Binding-site contacts:
Ligand atom C5 contacts residue ASN801 of chain 1.A at 3.6 Å.
Ligand atom O6 contacts residue GLN804 of chain 1.A at 3.9 Å.
Ligand atom O5 contacts residue SER803 of chain 1.A at 3.2 Å (h-bond).
Ligand atom C5 contacts residue GLN804 of chain 1.A at 4.2 Å.
Ligand atom C2 contacts residue ASN801 of chain 1.A at 2.5 Å.
Ligand atom C6 contacts residue GLN804 of chain 1.A at 3.4 Å.
Ligand atom N2 contacts residue ASN801 of chain 1.A at 3.0 Å (h-bond).
Ligand atom O7 contacts residue ASN801 of chain 1.A at 3.9 Å.
Ligand atom O5 contacts residue ASN801 of chain 1.A at 2.3 Å (h-bond).
Ligand atom C5 contacts residue SER803 of chain 1.A at 3.3 Å.
Ligand atom C6 contacts residue SER803 of chain 1.A at 3.6 Å.
Ligand atom C8 contacts residue GLN804 of chain 1.A at 4.2 Å.
Ligand atom C1 contacts residue SER803 of chain 1.A at 3.6 Å.
Ligand atom C7 contacts residue ASN801 of chain 1.A at 3.7 Å.
Ligand atom O6 contacts residue SER803 of chain 1.A at 4.4 Å.
Ligand atom C3 contacts residue ASN801 of chain 1.A at 3.8 Å.
Ligand atom C4 contacts residue ASN801 of chain 1.A at 4.2 Å.
Ligand atom C1 contacts residue ASN801 of chain 1.A at 1.4 Å.

Sequence of chain 1.A:
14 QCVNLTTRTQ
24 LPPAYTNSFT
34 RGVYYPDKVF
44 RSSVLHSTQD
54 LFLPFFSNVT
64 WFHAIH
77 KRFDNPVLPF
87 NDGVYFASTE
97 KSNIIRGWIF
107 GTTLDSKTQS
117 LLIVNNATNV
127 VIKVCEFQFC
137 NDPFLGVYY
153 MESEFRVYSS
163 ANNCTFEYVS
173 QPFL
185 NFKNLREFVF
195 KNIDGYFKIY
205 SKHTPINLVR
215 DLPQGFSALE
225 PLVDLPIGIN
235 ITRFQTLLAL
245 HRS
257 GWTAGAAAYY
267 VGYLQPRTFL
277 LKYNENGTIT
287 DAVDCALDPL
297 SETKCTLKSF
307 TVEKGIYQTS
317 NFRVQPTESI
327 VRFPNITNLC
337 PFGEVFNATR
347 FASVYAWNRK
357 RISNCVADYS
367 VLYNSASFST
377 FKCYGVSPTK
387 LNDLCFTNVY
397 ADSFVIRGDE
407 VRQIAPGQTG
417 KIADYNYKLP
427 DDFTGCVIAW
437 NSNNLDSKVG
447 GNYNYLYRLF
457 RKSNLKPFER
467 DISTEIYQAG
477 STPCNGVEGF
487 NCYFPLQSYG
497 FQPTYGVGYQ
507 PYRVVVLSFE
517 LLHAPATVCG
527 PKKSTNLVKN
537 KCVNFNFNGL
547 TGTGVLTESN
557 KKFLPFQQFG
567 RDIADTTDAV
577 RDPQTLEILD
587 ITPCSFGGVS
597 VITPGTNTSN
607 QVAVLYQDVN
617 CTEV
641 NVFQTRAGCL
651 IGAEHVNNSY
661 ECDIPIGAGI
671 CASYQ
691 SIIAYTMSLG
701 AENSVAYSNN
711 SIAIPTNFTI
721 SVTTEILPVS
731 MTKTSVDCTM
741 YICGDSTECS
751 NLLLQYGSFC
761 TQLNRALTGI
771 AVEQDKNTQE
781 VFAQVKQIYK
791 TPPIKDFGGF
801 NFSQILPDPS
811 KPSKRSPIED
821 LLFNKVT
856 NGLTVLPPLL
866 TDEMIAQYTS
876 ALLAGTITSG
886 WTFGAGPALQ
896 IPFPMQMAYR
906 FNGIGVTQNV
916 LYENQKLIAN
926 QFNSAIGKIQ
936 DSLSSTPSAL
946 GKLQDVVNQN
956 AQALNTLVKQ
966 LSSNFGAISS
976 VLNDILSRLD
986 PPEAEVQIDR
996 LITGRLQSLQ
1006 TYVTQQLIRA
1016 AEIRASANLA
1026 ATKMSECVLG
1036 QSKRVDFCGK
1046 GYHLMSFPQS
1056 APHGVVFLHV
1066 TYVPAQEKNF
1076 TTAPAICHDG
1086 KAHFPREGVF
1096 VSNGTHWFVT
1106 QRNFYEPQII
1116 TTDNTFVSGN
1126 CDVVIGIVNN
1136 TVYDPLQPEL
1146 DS

A protein and the small-molecule ligand that binds it are described below.
Small molecule (SMILES): CC(=O)N[C@H]1[C@H](O[C@H]2[C@H](O)[C@@H](NC(C)=O)CO[C@@H]2CO)O[C@H](CO)[C@@H](O)[C@@H]1O